This protein binds this small molecule.
Small molecule (SMILES): Cc1ccc(S(=O)(=O)N[C@@H](Cc2ccccc2)C(=O)CCl)cc1

Binding-site contacts:
Ligand atom C1 contacts residue HIS147 of chain 1.A at 3.9 Å.
Ligand atom C11 contacts residue PHE146 of chain 1.A at 3.7 Å (hydrophobic).
Ligand atom C21 contacts residue LEU170 of chain 1.A at 3.9 Å (hydrophobic).
Ligand atom C4 contacts residue HIS147 of chain 1.A at 3.9 Å.
Ligand atom C1 contacts residue TYR78 of chain 1.A at 3.7 Å (hydrophobic).
Ligand atom O14 contacts residue SER165 of chain 1.A at 2.9 Å (h-bond).
Ligand atom C17 contacts residue ARG166 of chain 1.A at 4.0 Å.
Ligand atom C19 contacts residue SER165 of chain 1.A at 3.7 Å.
Ligand atom C3 contacts residue HIS147 of chain 1.A at 4.1 Å.
Ligand atom N2 contacts residue TYR78 of chain 1.A at 3.0 Å (h-bond).
Ligand atom C9 contacts residue PHE146 of chain 1.A at 3.8 Å (hydrophobic).
Ligand atom C22 contacts residue HIS147 of chain 1.A at 3.7 Å.
Ligand atom C4 contacts residue CYS113 of chain 1.A at 2.8 Å (hydrophobic).
Ligand atom C16 contacts residue ARG167 of chain 1.A at 3.9 Å.
Ligand atom C15 contacts residue ARG167 of chain 1.A at 4.0 Å.
Ligand atom C20 contacts residue LEU170 of chain 1.A at 3.5 Å (hydrophobic).
Ligand atom C7 contacts residue ARG166 of chain 1.A at 3.7 Å.
Ligand atom S12 contacts residue SER165 of chain 1.A at 3.9 Å.
Ligand atom C18 contacts residue SER165 of chain 1.A at 3.8 Å.
Ligand atom C1 contacts residue HIS148 of chain 1.A at 4.0 Å.
Ligand atom C15 contacts residue LEU170 of chain 1.A at 4.0 Å (hydrophobic).
Ligand atom C4 contacts residue TYR78 of chain 1.A at 3.6 Å (hydrophobic).
Ligand atom S12 contacts residue ARG166 of chain 1.A at 3.9 Å.
Ligand atom C4 contacts residue HIS148 of chain 1.A at 4.1 Å.
Ligand atom C11 contacts residue HIS196 of chain 1.A at 3.9 Å.
Ligand atom O5 contacts residue TYR78 of chain 1.A at 3.4 Å (h-bond).
Ligand atom N2 contacts residue HIS148 of chain 1.A at 3.8 Å.
Ligand atom C10 contacts residue PHE146 of chain 1.A at 3.5 Å (hydrophobic).
Ligand atom C22 contacts residue HIS148 of chain 1.A at 3.1 Å.
Ligand atom C22 contacts residue VAL149 of chain 1.A at 4.0 Å (hydrophobic).
Ligand atom C21 contacts residue HIS196 of chain 1.A at 3.8 Å.
Ligand atom C8 contacts residue HIS147 of chain 1.A at 3.6 Å.
Ligand atom S12 contacts residue TYR78 of chain 1.A at 3.5 Å (h-bond).
Ligand atom O13 contacts residue ARG166 of chain 1.A at 3.2 Å (salt-bridge).
Ligand atom C1 contacts residue CYS113 of chain 1.A at 4.0 Å (hydrophobic).
Ligand atom C22 contacts residue CYS113 of chain 1.A at 1.8 Å (hydrophobic).
Ligand atom O14 contacts residue TYR78 of chain 1.A at 3.6 Å.
Ligand atom O5 contacts residue CYS113 of chain 1.A at 3.1 Å (h-bond).
Ligand atom O13 contacts residue TYR78 of chain 1.A at 3.1 Å (h-bond).
Ligand atom O14 contacts residue ARG166 of chain 1.A at 2.5 Å (salt-bridge).

Sequence of chain 1.A:
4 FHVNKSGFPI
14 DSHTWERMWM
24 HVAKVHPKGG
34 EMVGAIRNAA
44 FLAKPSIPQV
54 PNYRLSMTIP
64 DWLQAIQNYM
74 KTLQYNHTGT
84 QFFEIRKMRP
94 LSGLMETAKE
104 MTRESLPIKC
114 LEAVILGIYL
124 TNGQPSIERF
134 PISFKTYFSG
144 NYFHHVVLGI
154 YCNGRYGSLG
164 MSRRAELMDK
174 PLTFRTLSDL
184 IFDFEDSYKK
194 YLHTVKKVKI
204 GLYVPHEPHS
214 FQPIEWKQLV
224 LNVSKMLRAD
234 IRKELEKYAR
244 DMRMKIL